Sequence of chain 1.D:
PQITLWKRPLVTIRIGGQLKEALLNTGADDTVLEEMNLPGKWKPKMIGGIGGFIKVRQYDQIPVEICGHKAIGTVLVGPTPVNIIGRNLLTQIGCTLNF

Binding-site contacts:
Ligand atom O contacts residue GLY48 of chain 1.D at 3.0 Å (h-bond).
Ligand atom CB contacts residue ILE84 of chain 1.C at 3.1 Å (hydrophobic).
Ligand atom CD1 contacts residue ILE50 of chain 1.C at 3.6 Å (hydrophobic).
Ligand atom N contacts residue GLY48 of chain 1.C at 3.1 Å (h-bond).
Ligand atom ND2 contacts residue GLY48 of chain 1.C at 3.5 Å (h-bond).
Ligand atom O contacts residue ASP29 of chain 1.D at 3.1 Å (salt-bridge).
Ligand atom CG1 contacts residue ARG8 of chain 1.C at 3.6 Å.
Ligand atom CB contacts residue ASP29 of chain 1.C at 3.5 Å.
Ligand atom CB contacts residue ARG8 of chain 1.C at 3.6 Å.
Ligand atom CD1 contacts residue VAL32 of chain 1.D at 3.6 Å (hydrophobic).
Ligand atom O contacts residue ASN25 of chain 1.D at 2.8 Å (h-bond).
Ligand atom CA contacts residue GLY27 of chain 1.D at 3.2 Å.
Ligand atom O contacts residue GLY48 of chain 1.C at 2.7 Å (h-bond).
Ligand atom CD1 contacts residue ILE50 of chain 1.C at 3.5 Å (hydrophobic).
Ligand atom O contacts residue GLY49 of chain 1.D at 3.0 Å.
Ligand atom OD1 contacts residue ASP29 of chain 1.C at 3.2 Å (salt-bridge).
Ligand atom C contacts residue GLY27 of chain 1.D at 3.6 Å.
Ligand atom C contacts residue GLY48 of chain 1.D at 3.4 Å.
Ligand atom OD1 contacts residue ASP30 of chain 1.C at 2.9 Å (salt-bridge).
Ligand atom O contacts residue GLY48 of chain 1.C at 3.4 Å (h-bond).
Ligand atom N contacts residue ASP29 of chain 1.C at 3.0 Å (salt-bridge).
Ligand atom CB contacts residue GLY27 of chain 1.C at 3.4 Å.
Ligand atom O contacts residue ILE47 of chain 1.C at 3.5 Å.
Ligand atom O contacts residue GLY49 of chain 1.C at 3.2 Å.
Ligand atom N contacts residue GLY48 of chain 1.D at 2.7 Å (h-bond).
Ligand atom N contacts residue GLY27 of chain 1.C at 2.9 Å (h-bond).
Ligand atom CB contacts residue ASP30 of chain 1.C at 3.0 Å.
Ligand atom OE1 contacts residue ARG8 of chain 1.D at 3.1 Å (salt-bridge).
Ligand atom CB contacts residue GLY48 of chain 1.C at 3.6 Å.
Ligand atom CA contacts residue GLY48 of chain 1.D at 3.4 Å.
Ligand atom CD contacts residue ILE84 of chain 1.C at 3.5 Å (hydrophobic).
Ligand atom N contacts residue GLY27 of chain 1.D at 3.0 Å (h-bond).
Ligand atom OG contacts residue ASP30 of chain 1.C at 2.4 Å (salt-bridge).
Ligand atom CG2 contacts residue GLY48 of chain 1.D at 3.5 Å.
Ligand atom CA contacts residue ASP29 of chain 1.C at 3.5 Å.
Ligand atom CG contacts residue ILE84 of chain 1.C at 3.0 Å (hydrophobic).
Ligand atom O contacts residue ASP29 of chain 1.C at 2.8 Å (salt-bridge).
Ligand atom CD1 contacts residue ILE84 of chain 1.D at 3.2 Å (hydrophobic).
Ligand atom CB contacts residue ASN25 of chain 1.D at 3.6 Å.
Ligand atom CD2 contacts residue GLY27 of chain 1.C at 3.4 Å.

Sequence of chain 1.C:
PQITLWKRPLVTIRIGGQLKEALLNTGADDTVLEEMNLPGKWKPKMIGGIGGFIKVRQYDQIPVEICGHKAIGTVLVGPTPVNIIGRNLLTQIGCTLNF

This protein binds this small molecule.
Small molecule (SMILES): CC[C@H](C)[C@H](NC(=O)[C@@H]1CCCN1C(=O)[C@H](Cc1ccc(O)cc1)NC(=O)[C@H](CC(N)=O)NC(=O)[C@H](CCC(N)=O)NC(=O)[C@H](CO)NC(=O)[C@@H](N)C(C)C)C(=O)N[C@H](C=O)C(C)C